The protein below binds the small molecule below.
Small molecule (SMILES): C=CC[NH+](Cc1ccccc1C(=O)N[C@H](C)CC)Cc1ccc2c(c1C(=O)O)OC[C@H](CCC(=O)O)O2

Sequence of chain 1.A:
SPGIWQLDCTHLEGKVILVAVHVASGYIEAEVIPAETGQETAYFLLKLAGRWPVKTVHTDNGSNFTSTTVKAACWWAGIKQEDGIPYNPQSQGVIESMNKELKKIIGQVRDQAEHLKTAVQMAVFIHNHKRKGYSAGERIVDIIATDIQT

Sequence of chain 1.B:
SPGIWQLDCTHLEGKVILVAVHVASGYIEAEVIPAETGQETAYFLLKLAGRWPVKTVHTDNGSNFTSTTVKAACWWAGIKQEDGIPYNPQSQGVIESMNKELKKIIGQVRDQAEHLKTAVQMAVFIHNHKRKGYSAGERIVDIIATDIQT

Binding-site contacts:
Ligand atom O37 contacts residue GLU141 of chain 1.A at 2.9 Å (salt-bridge).
Ligand atom O34 contacts residue HIS142 of chain 1.A at 2.9 Å (h-bond).
Ligand atom C23 contacts residue THR145 of chain 1.A at 3.2 Å.
Ligand atom C15 contacts residue GLN139 of chain 1.A at 3.7 Å.
Ligand atom C16 contacts residue HIS142 of chain 1.A at 3.8 Å.
Ligand atom C11 contacts residue GLN66 of chain 1.B at 3.8 Å.
Ligand atom C7 contacts residue GLN139 of chain 1.A at 3.5 Å.
Ligand atom N32 contacts residue GLN139 of chain 1.A at 2.8 Å (h-bond).
Ligand atom C28 contacts residue GLN66 of chain 1.B at 3.6 Å.
Ligand atom C19 contacts residue MET149 of chain 1.A at 3.4 Å (hydrophobic).
Ligand atom C13 contacts residue GOL1 of chain 1.N at 3.8 Å.
Ligand atom C3 contacts residue GLN139 of chain 1.A at 3.0 Å.
Ligand atom C17 contacts residue GLU67 of chain 1.B at 3.5 Å.
Ligand atom C1 contacts residue ALA140 of chain 1.A at 3.5 Å (hydrophobic).
Ligand atom O40 contacts residue TYR70 of chain 1.B at 3.3 Å.
Ligand atom C14 contacts residue THR96 of chain 1.B at 3.8 Å.
Ligand atom C13 contacts residue GLN66 of chain 1.B at 3.4 Å.
Ligand atom C20 contacts residue GLN139 of chain 1.A at 3.4 Å.
Ligand atom C14 contacts residue GLN66 of chain 1.B at 3.5 Å.
Ligand atom O34 contacts residue GLU141 of chain 1.A at 3.2 Å (salt-bridge).
Ligand atom C1 contacts residue GLN139 of chain 1.A at 3.5 Å.
Ligand atom O34 contacts residue THR145 of chain 1.A at 2.7 Å (h-bond).
Ligand atom O40 contacts residue GLN66 of chain 1.B at 3.6 Å (h-bond).
Ligand atom O35 contacts residue GLU67 of chain 1.B at 3.2 Å.
Ligand atom C31 contacts residue TYR70 of chain 1.B at 3.9 Å (hydrophobic).
Ligand atom C29 contacts residue TYR70 of chain 1.B at 3.8 Å (hydrophobic).
Ligand atom C12 contacts residue THR145 of chain 1.A at 3.1 Å.
Ligand atom O35 contacts residue GLN66 of chain 1.B at 3.5 Å.
Ligand atom O39 contacts residue HIS142 of chain 1.A at 3.1 Å.
Ligand atom O34 contacts residue ALA140 of chain 1.A at 3.4 Å.
Ligand atom C12 contacts residue GLN66 of chain 1.B at 3.8 Å.
Ligand atom C6 contacts residue GLN66 of chain 1.B at 3.6 Å.
Ligand atom C16 contacts residue GLU141 of chain 1.A at 3.4 Å.
Ligand atom C8 contacts residue THR145 of chain 1.A at 3.5 Å.
Ligand atom O39 contacts residue THR145 of chain 1.A at 2.8 Å (h-bond).
Ligand atom C3 contacts residue ALA140 of chain 1.A at 3.8 Å (hydrophobic).
Ligand atom C1 contacts residue ASP138 of chain 1.A at 3.8 Å.
Ligand atom C16 contacts residue THR145 of chain 1.A at 3.6 Å.
Ligand atom C23 contacts residue HIS142 of chain 1.A at 3.8 Å.
Ligand atom C29 contacts residue GLU67 of chain 1.B at 3.4 Å.